Sequence of chain 1.B:
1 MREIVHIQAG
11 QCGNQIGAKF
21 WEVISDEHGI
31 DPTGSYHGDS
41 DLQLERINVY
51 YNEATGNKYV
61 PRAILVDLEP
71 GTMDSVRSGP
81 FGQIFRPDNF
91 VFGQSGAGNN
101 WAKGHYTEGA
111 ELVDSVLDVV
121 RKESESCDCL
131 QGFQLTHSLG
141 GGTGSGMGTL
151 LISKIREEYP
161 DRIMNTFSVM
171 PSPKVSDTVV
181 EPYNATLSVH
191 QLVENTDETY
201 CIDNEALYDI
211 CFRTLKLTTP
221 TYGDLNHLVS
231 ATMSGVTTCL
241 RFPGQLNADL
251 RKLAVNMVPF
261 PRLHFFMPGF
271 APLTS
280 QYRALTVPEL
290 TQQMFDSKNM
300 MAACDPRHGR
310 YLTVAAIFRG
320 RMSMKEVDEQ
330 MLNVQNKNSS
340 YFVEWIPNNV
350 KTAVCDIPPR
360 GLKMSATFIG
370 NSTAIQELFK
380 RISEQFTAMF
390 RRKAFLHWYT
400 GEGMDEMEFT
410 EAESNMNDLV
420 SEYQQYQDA

Binding-site contacts:
Ligand atom O20 contacts residue ILE316 of chain 1.B at 3.8 Å.
Ligand atom C18 contacts residue ASN165 of chain 1.B at 3.7 Å.
Ligand atom C15 contacts residue LEU250 of chain 1.B at 3.7 Å (hydrophobic).
Ligand atom N12 contacts residue LEU253 of chain 1.B at 3.6 Å.
Ligand atom C16 contacts residue THR237 of chain 1.B at 3.8 Å.
Ligand atom C16 contacts residue LEU240 of chain 1.B at 3.4 Å (hydrophobic).
Ligand atom C8 contacts residue ILE368 of chain 1.B at 3.6 Å (hydrophobic).
Ligand atom O21 contacts residue TYR200 of chain 1.B at 3.8 Å.
Ligand atom C2 contacts residue ALA314 of chain 1.B at 3.5 Å (hydrophobic).
Ligand atom C25 contacts residue THR179 of chain 1.A at 3.5 Å.
Ligand atom O21 contacts residue GLU198 of chain 1.B at 2.7 Å (salt-bridge).
Ligand atom O21 contacts residue LEU253 of chain 1.B at 3.4 Å.
Ligand atom C11 contacts residue TYR200 of chain 1.B at 3.7 Å (hydrophobic).
Ligand atom C10 contacts residue TYR200 of chain 1.B at 3.3 Å (hydrophobic).
Ligand atom C8 contacts residue VAL236 of chain 1.B at 3.4 Å (hydrophobic).
Ligand atom C24 contacts residue ALA352 of chain 1.B at 3.6 Å (hydrophobic).
Ligand atom C10 contacts residue LEU253 of chain 1.B at 3.8 Å (hydrophobic).
Ligand atom C2 contacts residue LEU253 of chain 1.B at 3.6 Å (hydrophobic).
Ligand atom C16 contacts residue VAL236 of chain 1.B at 3.7 Å (hydrophobic).
Ligand atom N3 contacts residue ALA314 of chain 1.B at 3.5 Å.
Ligand atom C16 contacts residue LEU250 of chain 1.B at 3.7 Å (hydrophobic).
Ligand atom C17 contacts residue THR237 of chain 1.B at 3.7 Å.
Ligand atom C14 contacts residue TYR200 of chain 1.B at 3.7 Å (hydrophobic).
Ligand atom C19 contacts residue TYR200 of chain 1.B at 3.7 Å (hydrophobic).
Ligand atom C17 contacts residue GLN134 of chain 1.B at 3.5 Å.
Ligand atom C19 contacts residue GLU198 of chain 1.B at 3.6 Å.
Ligand atom C6 contacts residue ALA314 of chain 1.B at 3.8 Å (hydrophobic).
Ligand atom O20 contacts residue VAL236 of chain 1.B at 3.0 Å (h-bond).
Ligand atom C13 contacts residue TYR200 of chain 1.B at 2.9 Å (hydrophobic).
Ligand atom C24 contacts residue ALA315 of chain 1.B at 3.7 Å (hydrophobic).
Ligand atom N3 contacts residue MET257 of chain 1.B at 3.8 Å.
Ligand atom N3 contacts residue LEU253 of chain 1.B at 3.6 Å.
Ligand atom N9 contacts residue ILE368 of chain 1.B at 3.8 Å.
Ligand atom C19 contacts residue ASN165 of chain 1.B at 3.4 Å.
Ligand atom C15 contacts residue VAL236 of chain 1.B at 3.2 Å (hydrophobic).
Ligand atom C8 contacts residue CYS239 of chain 1.B at 3.6 Å (hydrophobic).
Ligand atom N9 contacts residue VAL236 of chain 1.B at 2.8 Å (h-bond).
Ligand atom C11 contacts residue LEU253 of chain 1.B at 3.6 Å (hydrophobic).
Ligand atom O20 contacts residue CYS239 of chain 1.B at 3.1 Å (h-bond).
Ligand atom C13 contacts residue GLU198 of chain 1.B at 3.2 Å.

Sequence of chain 1.A:
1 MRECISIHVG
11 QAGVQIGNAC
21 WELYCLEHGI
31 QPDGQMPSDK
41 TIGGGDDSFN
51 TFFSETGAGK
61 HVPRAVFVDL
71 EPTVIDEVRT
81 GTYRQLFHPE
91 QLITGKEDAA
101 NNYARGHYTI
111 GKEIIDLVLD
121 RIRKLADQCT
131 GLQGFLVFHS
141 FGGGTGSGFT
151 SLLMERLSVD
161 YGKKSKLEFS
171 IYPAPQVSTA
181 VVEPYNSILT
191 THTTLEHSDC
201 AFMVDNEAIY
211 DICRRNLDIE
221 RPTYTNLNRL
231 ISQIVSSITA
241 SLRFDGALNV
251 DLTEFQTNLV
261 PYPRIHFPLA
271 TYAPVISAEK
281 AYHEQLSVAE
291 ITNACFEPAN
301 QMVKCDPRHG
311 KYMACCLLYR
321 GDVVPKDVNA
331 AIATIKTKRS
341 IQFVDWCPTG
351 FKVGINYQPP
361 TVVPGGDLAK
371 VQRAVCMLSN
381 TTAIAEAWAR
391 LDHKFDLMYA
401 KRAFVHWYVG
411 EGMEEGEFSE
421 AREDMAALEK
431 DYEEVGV

The small molecule below binds the protein below.
Small molecule (SMILES): CC(C)(C)c1[nH]cnc1/C=c1\[nH]c(=O)/c(=C/c2ccccc2)[nH]c1=O